The protein below binds the small molecule below.
Small molecule (SMILES): OC[C@H]1O[C@H](O[C@H]2[C@H](O)[C@@H](O)[C@@H](O)O[C@@H]2CO)[C@H](O)[C@@H](O)[C@@H]1O

Binding-site contacts:
Ligand atom C2 contacts residue PHE28 of chain 1.A at 3.8 Å (hydrophobic).
Ligand atom C3 contacts residue ILE98 of chain 1.A at 3.2 Å (hydrophobic).
Ligand atom O6 contacts residue ASN113 of chain 1.A at 2.4 Å (h-bond).
Ligand atom O3 contacts residue GLY99 of chain 1.A at 3.3 Å.
Ligand atom O1 contacts residue ASP200 of chain 1.A at 2.8 Å (salt-bridge).
Ligand atom O3 contacts residue SER78 of chain 1.A at 3.5 Å (h-bond).
Ligand atom O2 contacts residue PHE174 of chain 1.A at 3.6 Å.
Ligand atom O5 contacts residue ASP200 of chain 1.A at 3.4 Å (salt-bridge).
Ligand atom C1 contacts residue ASP200 of chain 1.A at 3.0 Å.
Ligand atom O2 contacts residue PHE28 of chain 1.A at 3.5 Å.
Ligand atom O1 contacts residue PHE174 of chain 1.A at 3.0 Å.
Ligand atom O6 contacts residue ARG149 of chain 1.A at 2.8 Å (salt-bridge).
Ligand atom C4 contacts residue ASP112 of chain 1.A at 3.6 Å.
Ligand atom O5 contacts residue PHE27 of chain 1.A at 3.2 Å.
Ligand atom C1 contacts residue PHE27 of chain 1.A at 3.2 Å (hydrophobic).
Ligand atom O4 contacts residue VAL145 of chain 1.A at 3.4 Å.
Ligand atom O2 contacts residue ILE98 of chain 1.A at 3.8 Å.
Ligand atom C4 contacts residue GLY99 of chain 1.A at 3.5 Å.
Ligand atom O6 contacts residue ASP112 of chain 1.A at 3.5 Å (salt-bridge).
Ligand atom C6 contacts residue ASN113 of chain 1.A at 2.9 Å.
Ligand atom C1 contacts residue ASN25 of chain 1.A at 3.6 Å.
Ligand atom C2 contacts residue ILE98 of chain 1.A at 3.2 Å (hydrophobic).
Ligand atom O4 contacts residue ASP112 of chain 1.A at 3.0 Å (salt-bridge).
Ligand atom O6 contacts residue ASN228 of chain 1.A at 2.7 Å (h-bond).
Ligand atom O2 contacts residue LEU76 of chain 1.A at 2.8 Å (h-bond).
Ligand atom C6 contacts residue PHE27 of chain 1.A at 3.6 Å (hydrophobic).
Ligand atom O2 contacts residue TYR77 of chain 1.A at 3.2 Å.
Ligand atom O3 contacts residue PHE28 of chain 1.A at 3.6 Å.
Ligand atom C4 contacts residue ILE98 of chain 1.A at 3.5 Å (hydrophobic).
Ligand atom O6 contacts residue ASN115 of chain 1.A at 3.1 Å (h-bond).
Ligand atom C6 contacts residue ASP112 of chain 1.A at 3.3 Å.
Ligand atom O3 contacts residue TYR77 of chain 1.A at 3.9 Å.
Ligand atom O2 contacts residue ASN25 of chain 1.A at 3.7 Å.
Ligand atom C6 contacts residue LEU250 of chain 1.A at 3.6 Å (hydrophobic).
Ligand atom O5 contacts residue ASN228 of chain 1.A at 3.2 Å (h-bond).
Ligand atom O4 contacts residue ASN115 of chain 1.A at 3.4 Å (h-bond).
Ligand atom C6 contacts residue ASN228 of chain 1.A at 3.3 Å.
Ligand atom C2 contacts residue LEU76 of chain 1.A at 3.5 Å (hydrophobic).
Ligand atom O3 contacts residue ILE98 of chain 1.A at 2.6 Å (h-bond).
Ligand atom O4 contacts residue GLY99 of chain 1.A at 3.6 Å.

Sequence of chain 1.A:
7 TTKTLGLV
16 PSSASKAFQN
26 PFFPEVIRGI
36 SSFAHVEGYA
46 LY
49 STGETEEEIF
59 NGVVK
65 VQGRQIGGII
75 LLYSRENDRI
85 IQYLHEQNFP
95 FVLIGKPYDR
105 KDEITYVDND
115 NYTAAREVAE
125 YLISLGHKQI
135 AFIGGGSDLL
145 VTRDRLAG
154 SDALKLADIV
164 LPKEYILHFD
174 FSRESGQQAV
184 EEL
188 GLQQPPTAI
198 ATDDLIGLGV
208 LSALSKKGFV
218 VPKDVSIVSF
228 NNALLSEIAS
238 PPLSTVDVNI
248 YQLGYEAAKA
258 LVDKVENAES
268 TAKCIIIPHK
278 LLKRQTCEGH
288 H